Sequence of chain 20.E:
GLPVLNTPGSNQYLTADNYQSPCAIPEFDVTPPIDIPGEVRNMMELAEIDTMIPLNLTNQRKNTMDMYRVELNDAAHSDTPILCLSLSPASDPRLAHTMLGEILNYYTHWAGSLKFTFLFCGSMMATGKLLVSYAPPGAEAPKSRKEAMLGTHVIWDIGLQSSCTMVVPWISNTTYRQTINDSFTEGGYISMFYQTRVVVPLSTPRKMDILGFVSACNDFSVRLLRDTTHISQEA

Binding-site contacts:
Ligand atom C17 contacts residue ALA24 of chain 20.E at 3.7 Å (hydrophobic).
Ligand atom C7 contacts residue PHE214 of chain 16.B at 3.5 Å (hydrophobic).
Ligand atom C13 contacts residue PHE111 of chain 16.B at 3.7 Å (hydrophobic).
Ligand atom C5 contacts residue TYR89 of chain 16.B at 3.5 Å (hydrophobic).
Ligand atom C16 contacts residue ALA24 of chain 20.E at 3.8 Å (hydrophobic).
Ligand atom C9 contacts residue PHE214 of chain 16.B at 3.7 Å (hydrophobic).
Ligand atom C1 contacts residue TYR182 of chain 16.B at 3.8 Å (hydrophobic).
Ligand atom C3 contacts residue MET109 of chain 16.B at 3.7 Å (hydrophobic).
Ligand atom C20 contacts residue LEU217 of chain 16.B at 3.8 Å (hydrophobic).
Ligand atom O1 contacts residue ILE87 of chain 16.B at 3.7 Å.
Ligand atom O1 contacts residue MET109 of chain 16.B at 3.7 Å.
Ligand atom O3 contacts residue TYR89 of chain 16.B at 3.6 Å.
Ligand atom C19 contacts residue LEU217 of chain 16.B at 3.8 Å (hydrophobic).
Ligand atom C13 contacts residue ILE87 of chain 16.B at 3.7 Å (hydrophobic).
Ligand atom CL2 contacts residue ALA24 of chain 20.E at 3.5 Å.
Ligand atom C17 contacts residue TYR136 of chain 16.B at 3.7 Å (hydrophobic).
Ligand atom C20 contacts residue ILE171 of chain 16.B at 3.8 Å (hydrophobic).
Ligand atom C4 contacts residue MET109 of chain 16.B at 3.8 Å (hydrophobic).
Ligand atom C2 contacts residue PHE214 of chain 16.B at 3.6 Å (hydrophobic).
Ligand atom C13 contacts residue MET109 of chain 16.B at 3.4 Å (hydrophobic).
Ligand atom C8 contacts residue MET109 of chain 16.B at 3.4 Å (hydrophobic).
Ligand atom C21 contacts residue TYR182 of chain 16.B at 3.8 Å (hydrophobic).
Ligand atom C9 contacts residue VAL176 of chain 16.B at 3.6 Å (hydrophobic).
Ligand atom C14 contacts residue TYR136 of chain 16.B at 3.5 Å (hydrophobic).
Ligand atom CL3 contacts residue PHE111 of chain 16.B at 3.8 Å.
Ligand atom C16 contacts residue TYR136 of chain 16.B at 3.8 Å (hydrophobic).
Ligand atom CL3 contacts residue LEU217 of chain 16.B at 3.8 Å.
Ligand atom C10 contacts residue TYR136 of chain 16.B at 3.5 Å (hydrophobic).
Ligand atom C21 contacts residue HIS184 of chain 16.B at 3.6 Å.
Ligand atom O3 contacts residue PHE107 of chain 16.B at 3.6 Å.
Ligand atom CL2 contacts residue TYR136 of chain 16.B at 3.6 Å.
Ligand atom O1 contacts residue PHE214 of chain 16.B at 3.8 Å.
Ligand atom O2 contacts residue VAL173 of chain 16.B at 3.4 Å.
Ligand atom CL2 contacts residue ILE25 of chain 20.E at 3.4 Å.
Ligand atom C6 contacts residue TYR89 of chain 16.B at 3.7 Å (hydrophobic).
Ligand atom C7 contacts residue MET109 of chain 16.B at 3.3 Å (hydrophobic).
Ligand atom C12 contacts residue PHE111 of chain 16.B at 3.8 Å (hydrophobic).
Ligand atom C21 contacts residue SER105 of chain 16.B at 3.8 Å.
Ligand atom C12 contacts residue ILE87 of chain 16.B at 3.8 Å (hydrophobic).
Ligand atom C11 contacts residue ILE87 of chain 16.B at 3.8 Å (hydrophobic).

Sequence of chain 16.B:
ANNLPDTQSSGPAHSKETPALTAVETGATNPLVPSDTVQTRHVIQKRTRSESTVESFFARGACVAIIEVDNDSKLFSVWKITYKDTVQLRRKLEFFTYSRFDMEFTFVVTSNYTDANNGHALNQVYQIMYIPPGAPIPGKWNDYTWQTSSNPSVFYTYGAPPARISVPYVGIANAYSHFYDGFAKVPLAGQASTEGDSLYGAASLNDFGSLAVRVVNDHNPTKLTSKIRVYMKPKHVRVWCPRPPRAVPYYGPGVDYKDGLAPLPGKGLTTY

The small molecule below binds the protein below.
Small molecule (SMILES): COc1ccc(OCc2ccc(COc3c(Cl)cccc3Cl)cc2)c(Cl)c1